The small molecule below binds the protein below.
Small molecule (SMILES): CC(=O)N[C@@H]1[C@@H](O)[C@H](O)[C@@H](CO)O[C@H]1O

Sequence of chain 1.D:
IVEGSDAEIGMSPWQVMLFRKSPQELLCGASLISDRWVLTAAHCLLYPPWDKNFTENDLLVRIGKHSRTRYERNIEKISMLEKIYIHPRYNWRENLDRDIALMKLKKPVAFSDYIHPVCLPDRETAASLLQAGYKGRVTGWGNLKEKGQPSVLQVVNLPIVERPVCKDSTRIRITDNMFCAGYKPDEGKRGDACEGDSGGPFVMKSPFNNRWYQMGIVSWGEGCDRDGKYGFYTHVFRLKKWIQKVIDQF

Binding-site contacts:
Ligand atom C3 contacts residue ASN53 of chain 1.D at 4.0 Å.
Ligand atom N2 contacts residue ASN53 of chain 1.D at 3.3 Å (h-bond).
Ligand atom C6 contacts residue ASN53 of chain 1.D at 4.5 Å.
Ligand atom O4 contacts residue ASN53 of chain 1.D at 3.9 Å.
Ligand atom O6 contacts residue PHE54 of chain 1.D at 4.2 Å.
Ligand atom C5 contacts residue ASN53 of chain 1.D at 3.3 Å.
Ligand atom C2 contacts residue ASN53 of chain 1.D at 2.8 Å.
Ligand atom O6 contacts residue THR55 of chain 1.D at 3.5 Å.
Ligand atom C1 contacts residue ASN53 of chain 1.D at 1.4 Å.
Ligand atom C7 contacts residue LEU46 of chain 1.D at 4.3 Å (hydrophobic).
Ligand atom C4 contacts residue ASN53 of chain 1.D at 4.1 Å.
Ligand atom O7 contacts residue LEU46 of chain 1.D at 4.1 Å.
Ligand atom O5 contacts residue ASN53 of chain 1.D at 2.3 Å (h-bond).
Ligand atom C7 contacts residue ASN53 of chain 1.D at 3.9 Å.
Ligand atom C8 contacts residue ASN53 of chain 1.D at 3.8 Å.
Ligand atom C8 contacts residue LEU46 of chain 1.D at 4.3 Å (hydrophobic).
Ligand atom O6 contacts residue ASN53 of chain 1.D at 4.2 Å.